This small molecule binds to this protein.
Small molecule (SMILES): N=C(N)c1cccc(-n2nc(C(F)(F)F)cc2C(=O)Nc2ccc(-n3cnc4ccccc43)cc2F)c1

Binding-site contacts:
Ligand atom C15 contacts residue TRP205 of chain 1.A at 3.3 Å (hydrophobic).
Ligand atom C20 contacts residue TRP205 of chain 1.A at 3.1 Å (hydrophobic).
Ligand atom F4 contacts residue GLU208 of chain 1.A at 3.2 Å.
Ligand atom O3 contacts residue GLY206 of chain 1.A at 3.5 Å (h-bond).
Ligand atom C1 contacts residue TRP205 of chain 1.A at 3.2 Å (hydrophobic).
Ligand atom C1 contacts residue ILE203 of chain 1.A at 3.2 Å (hydrophobic).
Ligand atom C2 contacts residue SER185 of chain 1.A at 3.5 Å.
Ligand atom F2 contacts residue GLN182 of chain 1.A at 2.9 Å.
Ligand atom C2 contacts residue TRP205 of chain 1.A at 3.5 Å (hydrophobic).
Ligand atom C6 contacts residue TRP205 of chain 1.A at 3.1 Å (hydrophobic).
Ligand atom F2 contacts residue ARG132 of chain 1.A at 3.2 Å.
Ligand atom C20 contacts residue SER180 of chain 1.A at 3.3 Å.
Ligand atom C17 contacts residue ASN84 of chain 1.A at 3.4 Å.
Ligand atom C15 contacts residue PHE162 of chain 1.A at 3.4 Å (hydrophobic).
Ligand atom C44 contacts residue GLY206 of chain 1.A at 3.4 Å.
Ligand atom N3 contacts residue GLU208 of chain 1.A at 3.2 Å (salt-bridge).
Ligand atom C8 contacts residue GLY206 of chain 1.A at 3.3 Å.
Ligand atom N3 contacts residue ASP179 of chain 1.A at 2.6 Å (salt-bridge).
Ligand atom C5 contacts residue GLU208 of chain 1.A at 3.4 Å.
Ligand atom N3 contacts residue GLY216 of chain 1.A at 3.5 Å.
Ligand atom C20 contacts residue ASP179 of chain 1.A at 3.4 Å.
Ligand atom C2 contacts residue SER204 of chain 1.A at 3.2 Å.
Ligand atom N6 contacts residue CYS209 of chain 1.A at 3.0 Å (h-bond).
Ligand atom C25 contacts residue TYR86 of chain 1.A at 3.5 Å (hydrophobic).
Ligand atom F4 contacts residue GLY206 of chain 1.A at 3.0 Å.
Ligand atom N2 contacts residue TRP205 of chain 1.A at 3.3 Å.
Ligand atom N4 contacts residue TRP205 of chain 1.A at 3.5 Å (h-bond).
Ligand atom F1 contacts residue ARG132 of chain 1.A at 2.9 Å.
Ligand atom C21 contacts residue ASN84 of chain 1.A at 3.0 Å.
Ligand atom F4 contacts residue GLU207 of chain 1.A at 3.0 Å.
Ligand atom C18 contacts residue TYR86 of chain 1.A at 3.4 Å (hydrophobic).
Ligand atom N4 contacts residue SER180 of chain 1.A at 2.1 Å (h-bond).
Ligand atom N2 contacts residue PHE162 of chain 1.A at 3.2 Å.
Ligand atom N6 contacts residue GLN182 of chain 1.A at 3.2 Å.
Ligand atom N5 contacts residue GLY206 of chain 1.A at 3.4 Å (h-bond).
Ligand atom C5 contacts residue CYS209 of chain 1.A at 3.2 Å (hydrophobic).
Ligand atom N4 contacts residue ASP179 of chain 1.A at 3.5 Å (salt-bridge).
Ligand atom C3 contacts residue GLN182 of chain 1.A at 3.3 Å.
Ligand atom C4 contacts residue GLN182 of chain 1.A at 3.4 Å.
Ligand atom C27 contacts residue TYR86 of chain 1.A at 3.5 Å (hydrophobic).

Sequence of chain 1.A:
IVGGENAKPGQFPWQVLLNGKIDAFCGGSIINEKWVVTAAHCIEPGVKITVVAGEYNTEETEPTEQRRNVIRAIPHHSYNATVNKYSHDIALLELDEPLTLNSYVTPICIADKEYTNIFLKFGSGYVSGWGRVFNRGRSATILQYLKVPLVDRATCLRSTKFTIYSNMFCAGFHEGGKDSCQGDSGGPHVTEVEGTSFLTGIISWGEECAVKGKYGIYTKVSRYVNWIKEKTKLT